Binding-site contacts:
Ligand atom O7 contacts residue ASN156 of chain 1.C at 3.6 Å.
Ligand atom C6 contacts residue ASN155 of chain 1.C at 4.4 Å.
Ligand atom C5 contacts residue ASN156 of chain 1.C at 3.6 Å.
Ligand atom C2 contacts residue ASN156 of chain 1.C at 2.6 Å.
Ligand atom C4 contacts residue ASN156 of chain 1.C at 4.2 Å.
Ligand atom C3 contacts residue ASN156 of chain 1.C at 3.9 Å.
Ligand atom C1 contacts residue ASN156 of chain 1.C at 1.4 Å.
Ligand atom N2 contacts residue ASN156 of chain 1.C at 3.1 Å (h-bond).
Ligand atom O5 contacts residue ASN156 of chain 1.C at 2.3 Å (h-bond).
Ligand atom C7 contacts residue TYR342 of chain 1.B at 3.9 Å (hydrophobic).
Ligand atom C7 contacts residue ASN156 of chain 1.C at 3.5 Å.
Ligand atom O7 contacts residue TYR342 of chain 1.B at 3.8 Å.
Ligand atom O5 contacts residue ASN155 of chain 1.C at 4.0 Å.
Ligand atom C8 contacts residue TYR342 of chain 1.B at 3.2 Å (hydrophobic).

Sequence of chain 1.B:
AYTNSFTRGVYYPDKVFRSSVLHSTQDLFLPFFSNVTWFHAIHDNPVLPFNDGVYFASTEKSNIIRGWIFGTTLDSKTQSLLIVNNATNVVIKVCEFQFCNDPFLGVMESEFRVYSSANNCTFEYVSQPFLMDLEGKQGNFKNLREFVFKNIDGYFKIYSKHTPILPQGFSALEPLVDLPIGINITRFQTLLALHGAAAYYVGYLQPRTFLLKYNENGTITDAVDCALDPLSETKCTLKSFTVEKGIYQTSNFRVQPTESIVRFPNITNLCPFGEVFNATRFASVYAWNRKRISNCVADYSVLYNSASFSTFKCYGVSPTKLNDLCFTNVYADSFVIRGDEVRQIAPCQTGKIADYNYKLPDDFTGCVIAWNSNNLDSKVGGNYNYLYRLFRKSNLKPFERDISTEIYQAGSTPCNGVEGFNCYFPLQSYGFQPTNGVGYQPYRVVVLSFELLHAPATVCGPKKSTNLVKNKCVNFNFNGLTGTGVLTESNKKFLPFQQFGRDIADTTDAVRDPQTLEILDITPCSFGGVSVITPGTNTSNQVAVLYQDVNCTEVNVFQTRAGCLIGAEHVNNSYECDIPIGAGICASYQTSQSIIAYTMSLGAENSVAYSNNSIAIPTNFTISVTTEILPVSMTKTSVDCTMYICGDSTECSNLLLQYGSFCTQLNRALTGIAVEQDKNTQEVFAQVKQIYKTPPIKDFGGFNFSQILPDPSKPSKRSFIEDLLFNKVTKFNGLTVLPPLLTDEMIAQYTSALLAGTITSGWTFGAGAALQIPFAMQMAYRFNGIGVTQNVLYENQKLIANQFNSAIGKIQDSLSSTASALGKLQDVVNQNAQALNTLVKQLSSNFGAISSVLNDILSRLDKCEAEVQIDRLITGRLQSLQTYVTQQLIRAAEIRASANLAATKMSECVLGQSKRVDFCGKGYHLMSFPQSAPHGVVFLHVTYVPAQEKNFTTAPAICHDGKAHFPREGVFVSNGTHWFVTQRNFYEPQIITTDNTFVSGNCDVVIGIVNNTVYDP

The small molecule below binds the protein below.
Small molecule (SMILES): CC(=O)N[C@@H]1[C@@H](O)[C@H](O)[C@@H](CO)O[C@H]1O

Sequence of chain 1.C:
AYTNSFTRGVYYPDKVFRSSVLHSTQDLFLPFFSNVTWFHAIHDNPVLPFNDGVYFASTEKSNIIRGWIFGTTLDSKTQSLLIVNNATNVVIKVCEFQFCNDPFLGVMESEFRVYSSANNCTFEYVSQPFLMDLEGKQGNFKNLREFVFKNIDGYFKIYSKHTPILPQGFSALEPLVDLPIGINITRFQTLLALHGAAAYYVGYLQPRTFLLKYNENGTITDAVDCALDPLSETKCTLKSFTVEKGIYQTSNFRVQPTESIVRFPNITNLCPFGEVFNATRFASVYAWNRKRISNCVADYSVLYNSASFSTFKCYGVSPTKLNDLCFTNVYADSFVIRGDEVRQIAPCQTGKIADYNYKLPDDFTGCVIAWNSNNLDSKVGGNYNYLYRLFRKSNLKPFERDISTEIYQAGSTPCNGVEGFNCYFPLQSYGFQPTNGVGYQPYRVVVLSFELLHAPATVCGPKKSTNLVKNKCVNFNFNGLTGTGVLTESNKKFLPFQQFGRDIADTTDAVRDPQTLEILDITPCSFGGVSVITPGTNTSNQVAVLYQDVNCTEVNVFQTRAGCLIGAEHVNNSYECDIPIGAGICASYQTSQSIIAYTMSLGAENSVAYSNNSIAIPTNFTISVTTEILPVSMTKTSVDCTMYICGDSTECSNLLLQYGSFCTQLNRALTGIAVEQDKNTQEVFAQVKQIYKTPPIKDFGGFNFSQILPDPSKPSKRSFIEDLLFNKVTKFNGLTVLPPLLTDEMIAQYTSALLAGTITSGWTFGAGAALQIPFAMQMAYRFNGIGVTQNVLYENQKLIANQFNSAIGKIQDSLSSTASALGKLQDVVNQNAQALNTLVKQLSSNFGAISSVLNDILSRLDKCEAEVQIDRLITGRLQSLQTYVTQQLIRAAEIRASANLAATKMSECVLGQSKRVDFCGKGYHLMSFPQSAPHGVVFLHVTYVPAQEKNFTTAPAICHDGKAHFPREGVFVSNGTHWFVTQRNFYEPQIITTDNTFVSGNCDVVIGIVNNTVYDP